Binding-site contacts:
Ligand atom C7 contacts residue GLN126 of chain 3.A at 4.2 Å.
Ligand atom C7 contacts residue ASN127 of chain 3.A at 3.5 Å.
Ligand atom O7 contacts residue ASN127 of chain 3.A at 3.3 Å (h-bond).
Ligand atom C3 contacts residue ASN127 of chain 3.A at 3.8 Å.
Ligand atom C5 contacts residue ASN127 of chain 3.A at 3.6 Å.
Ligand atom C4 contacts residue ASN127 of chain 3.A at 4.2 Å.
Ligand atom O5 contacts residue ASN127 of chain 3.A at 2.3 Å (h-bond).
Ligand atom N2 contacts residue ASN127 of chain 3.A at 3.1 Å (h-bond).
Ligand atom C8 contacts residue GLN126 of chain 3.A at 3.9 Å.
Ligand atom C2 contacts residue ASN127 of chain 3.A at 2.5 Å.
Ligand atom C1 contacts residue ASN127 of chain 3.A at 1.4 Å.

A protein and the small-molecule ligand that binds it are described below.
Small molecule (SMILES): CC(=O)N[C@@H]1[C@@H](O)[C@H](O)[C@@H](CO)O[C@H]1O

Sequence of chain 3.A:
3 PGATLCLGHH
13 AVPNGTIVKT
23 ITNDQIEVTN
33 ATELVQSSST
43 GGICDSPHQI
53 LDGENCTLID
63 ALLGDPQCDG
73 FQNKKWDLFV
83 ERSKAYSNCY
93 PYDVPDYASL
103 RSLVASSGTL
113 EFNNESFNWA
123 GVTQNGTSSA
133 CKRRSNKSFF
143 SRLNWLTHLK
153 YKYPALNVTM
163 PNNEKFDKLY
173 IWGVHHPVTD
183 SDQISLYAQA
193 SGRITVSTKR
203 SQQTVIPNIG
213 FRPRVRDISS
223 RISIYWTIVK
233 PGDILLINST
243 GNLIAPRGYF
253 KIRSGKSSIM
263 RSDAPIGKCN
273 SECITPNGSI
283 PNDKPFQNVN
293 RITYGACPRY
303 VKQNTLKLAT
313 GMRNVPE